Sequence of chain 1.F:
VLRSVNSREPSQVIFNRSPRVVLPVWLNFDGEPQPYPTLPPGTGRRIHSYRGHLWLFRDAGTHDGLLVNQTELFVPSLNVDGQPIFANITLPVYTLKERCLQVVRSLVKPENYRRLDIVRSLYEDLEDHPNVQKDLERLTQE

A protein and the small-molecule ligand that binds it are described below.
Small molecule (SMILES): CC(=O)N[C@H](C(=O)N1C[C@H](O)[C@@H](F)[C@H]1C(=O)NCc1ccc(-c2scnc2C)cc1)C(C)(C)C

Binding-site contacts:
Ligand atom CAM contacts residue ILE58 of chain 1.F at 3.5 Å (hydrophobic).
Ligand atom CAQ contacts residue TRP37 of chain 1.F at 3.5 Å (hydrophobic).
Ligand atom CAV contacts residue TYR61 of chain 1.F at 3.3 Å (hydrophobic).
Ligand atom OAG contacts residue TYR47 of chain 1.F at 2.6 Å (h-bond).
Ligand atom CAO contacts residue PRO48 of chain 1.F at 3.0 Å (hydrophobic).
Ligand atom CAZ contacts residue TYR47 of chain 1.F at 3.7 Å (hydrophobic).
Ligand atom FAJ contacts residue TYR47 of chain 1.F at 3.0 Å.
Ligand atom CBC contacts residue TRP66 of chain 1.F at 3.7 Å (hydrophobic).
Ligand atom OAI contacts residue TYR61 of chain 1.F at 3.6 Å (h-bond).
Ligand atom CBD contacts residue TRP66 of chain 1.F at 3.5 Å (hydrophobic).
Ligand atom CAA contacts residue TYR61 of chain 1.F at 3.4 Å (hydrophobic).
Ligand atom CBC contacts residue HIS64 of chain 1.F at 3.5 Å.
Ligand atom CBD contacts residue SER60 of chain 1.F at 3.9 Å.
Ligand atom CBA contacts residue ILE58 of chain 1.F at 3.8 Å (hydrophobic).
Ligand atom SAU contacts residue TYR47 of chain 1.F at 3.8 Å.
Ligand atom CG1 contacts residue TYR47 of chain 1.F at 3.7 Å (hydrophobic).
Ligand atom N contacts residue TYR61 of chain 1.F at 3.5 Å.
Ligand atom CBC contacts residue TRP37 of chain 1.F at 3.7 Å (hydrophobic).
Ligand atom OAF contacts residue PHE40 of chain 1.F at 3.4 Å.
Ligand atom CAM contacts residue TYR47 of chain 1.F at 3.7 Å (hydrophobic).
Ligand atom OAF contacts residue HIS64 of chain 1.F at 3.1 Å.
Ligand atom CAK contacts residue TYR47 of chain 1.F at 3.8 Å (hydrophobic).
Ligand atom FAJ contacts residue TRP66 of chain 1.F at 3.2 Å.
Ligand atom CAW contacts residue HIS59 of chain 1.F at 3.6 Å.
Ligand atom C contacts residue TYR61 of chain 1.F at 3.7 Å (hydrophobic).
Ligand atom SAU contacts residue PRO48 of chain 1.F at 3.9 Å.
Ligand atom NAS contacts residue HIS59 of chain 1.F at 3.0 Å (h-bond).
Ligand atom CAW contacts residue TYR47 of chain 1.F at 3.6 Å (hydrophobic).
Ligand atom CBC contacts residue SER60 of chain 1.F at 3.5 Å.
Ligand atom OAF contacts residue TYR61 of chain 1.F at 3.7 Å.
Ligand atom NAR contacts residue PRO48 of chain 1.F at 3.8 Å.
Ligand atom CAQ contacts residue HIS64 of chain 1.F at 3.6 Å.
Ligand atom CBD contacts residue HIS59 of chain 1.F at 3.4 Å.
Ligand atom CBB contacts residue ILE58 of chain 1.F at 3.7 Å (hydrophobic).
Ligand atom CBF contacts residue HIS59 of chain 1.F at 3.2 Å.
Ligand atom OAI contacts residue HIS64 of chain 1.F at 2.6 Å (h-bond).
Ligand atom CAQ contacts residue TYR47 of chain 1.F at 3.9 Å (hydrophobic).
Ligand atom O contacts residue TYR61 of chain 1.F at 3.6 Å.
Ligand atom CBA contacts residue TYR47 of chain 1.F at 3.8 Å (hydrophobic).
Ligand atom OAI contacts residue SER60 of chain 1.F at 2.6 Å (h-bond).